Binding-site contacts:
Ligand atom N8 contacts residue TYR217 of chain 1.B at 3.7 Å.
Ligand atom C9 contacts residue THR88 of chain 1.B at 3.7 Å.
Ligand atom O91 contacts residue TYR58 of chain 1.B at 3.6 Å.
Ligand atom C4 contacts residue GLU190 of chain 1.B at 3.7 Å.
Ligand atom O2 contacts residue THR140 of chain 1.B at 3.2 Å (h-bond).
Ligand atom C2 contacts residue LEU135 of chain 1.B at 3.5 Å (hydrophobic).
Ligand atom O2 contacts residue GLY138 of chain 1.B at 3.6 Å.
Ligand atom C9 contacts residue SER139 of chain 1.B at 3.6 Å.
Ligand atom C9 contacts residue TYR58 of chain 1.B at 3.7 Å (hydrophobic).
Ligand atom N3 contacts residue THR140 of chain 1.B at 2.8 Å (h-bond).
Ligand atom O4 contacts residue LEU189 of chain 1.B at 3.0 Å.
Ligand atom C9 contacts residue ARG93 of chain 1.B at 3.3 Å.
Ligand atom C6 contacts residue TYR58 of chain 1.B at 3.9 Å (hydrophobic).
Ligand atom C8 contacts residue SER139 of chain 1.B at 3.5 Å.
Ligand atom I5 contacts residue MET193 of chain 1.B at 3.8 Å.
Ligand atom O92 contacts residue GLY138 of chain 1.B at 3.2 Å.
Ligand atom N1 contacts residue GLU190 of chain 1.B at 3.5 Å (salt-bridge).
Ligand atom O91 contacts residue LEU87 of chain 1.B at 3.5 Å.
Ligand atom C6 contacts residue GLU190 of chain 1.B at 3.2 Å.
Ligand atom C2 contacts residue THR140 of chain 1.B at 3.5 Å.
Ligand atom O2 contacts residue SER139 of chain 1.B at 3.2 Å (h-bond).
Ligand atom O91 contacts residue PRO86 of chain 1.B at 3.7 Å.
Ligand atom O92 contacts residue SER139 of chain 1.B at 2.9 Å (h-bond).
Ligand atom C2 contacts residue GLU190 of chain 1.B at 3.9 Å.
Ligand atom O92 contacts residue TYR58 of chain 1.B at 3.5 Å.
Ligand atom N8 contacts residue GLU190 of chain 1.B at 2.7 Å (salt-bridge).
Ligand atom N8 contacts residue THR88 of chain 1.B at 3.0 Å (h-bond).
Ligand atom O91 contacts residue THR88 of chain 1.B at 2.8 Å (h-bond).
Ligand atom C5 contacts residue GLU190 of chain 1.B at 3.3 Å.
Ligand atom C8 contacts residue THR88 of chain 1.B at 3.5 Å.
Ligand atom C8 contacts residue GLU190 of chain 1.B at 3.5 Å.
Ligand atom O4 contacts residue GLU190 of chain 1.B at 2.8 Å (salt-bridge).
Ligand atom O91 contacts residue ARG93 of chain 1.B at 2.7 Å (salt-bridge).
Ligand atom I5 contacts residue THR171 of chain 1.B at 3.6 Å.
Ligand atom C6 contacts residue LEU135 of chain 1.B at 3.9 Å (hydrophobic).
Ligand atom C7 contacts residue TYR58 of chain 1.B at 3.4 Å (hydrophobic).
Ligand atom O92 contacts residue ARG93 of chain 1.B at 2.7 Å (salt-bridge).
Ligand atom C4 contacts residue THR140 of chain 1.B at 3.8 Å.
Ligand atom N8 contacts residue PRO86 of chain 1.B at 2.8 Å (h-bond).
Ligand atom N1 contacts residue LEU135 of chain 1.B at 3.5 Å.

This protein binds this small molecule.
Small molecule (SMILES): N[C@@H](Cn1cc(I)c(=O)[nH]c1=O)C(=O)O

Sequence of chain 1.B:
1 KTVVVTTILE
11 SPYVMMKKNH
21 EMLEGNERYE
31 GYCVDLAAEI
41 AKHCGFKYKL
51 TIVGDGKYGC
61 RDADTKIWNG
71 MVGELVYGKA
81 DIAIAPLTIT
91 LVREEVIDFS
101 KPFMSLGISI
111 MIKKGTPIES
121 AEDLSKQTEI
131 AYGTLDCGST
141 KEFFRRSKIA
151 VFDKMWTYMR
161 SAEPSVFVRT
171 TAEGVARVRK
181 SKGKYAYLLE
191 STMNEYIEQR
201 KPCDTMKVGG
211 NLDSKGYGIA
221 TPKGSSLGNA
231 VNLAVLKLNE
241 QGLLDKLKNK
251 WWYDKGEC